Sequence of chain 1.B:
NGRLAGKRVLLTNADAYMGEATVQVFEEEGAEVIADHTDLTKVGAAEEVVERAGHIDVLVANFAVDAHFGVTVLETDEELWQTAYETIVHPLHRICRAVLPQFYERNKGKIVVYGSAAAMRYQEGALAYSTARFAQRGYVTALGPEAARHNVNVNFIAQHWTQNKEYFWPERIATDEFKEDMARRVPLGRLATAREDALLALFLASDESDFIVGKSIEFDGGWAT

This small molecule binds to this protein.
Small molecule (SMILES): N#CCC(O)CC#N

Binding-site contacts:
Ligand atom C5 contacts residue GLU168 of chain 1.B at 3.6 Å.
Ligand atom C5 contacts residue ASP68 of chain 1.B at 4.0 Å.
Ligand atom C4 contacts residue GLU168 of chain 1.B at 3.0 Å.
Ligand atom N2 contacts residue GLU168 of chain 1.B at 3.8 Å.
Ligand atom N1 contacts residue TRP171 of chain 1.B at 3.3 Å.
Ligand atom C1 contacts residue ASP68 of chain 1.B at 4.0 Å.
Ligand atom C1 contacts residue GLU168 of chain 1.B at 4.3 Å.
Ligand atom N2 contacts residue ASP68 of chain 1.B at 3.7 Å.
Ligand atom O1 contacts residue ASP68 of chain 1.B at 2.7 Å (salt-bridge).
Ligand atom C2 contacts residue TRP171 of chain 1.B at 3.6 Å (hydrophobic).
Ligand atom C3 contacts residue TRP171 of chain 1.B at 3.4 Å (hydrophobic).
Ligand atom C4 contacts residue ASP68 of chain 1.B at 4.3 Å.
Ligand atom C4 contacts residue TRP171 of chain 1.B at 4.0 Å (hydrophobic).
Ligand atom C4 contacts residue LYS167 of chain 1.B at 4.3 Å.
Ligand atom N2 contacts residue VAL67 of chain 1.B at 4.4 Å.